The protein below binds the small molecule below.
Small molecule (SMILES): OC[C@H]1O[C@H](O)[C@@H](O)[C@@H](O)[C@@H]1O

Binding-site contacts:
Ligand atom C4 contacts residue ALA1 of chain 1.B at 4.0 Å (hydrophobic).
Ligand atom C3 contacts residue SER23 of chain 1.B at 2.9 Å.
Ligand atom C1 contacts residue SER23 of chain 1.B at 1.4 Å.
Ligand atom O5 contacts residue SER23 of chain 1.B at 2.3 Å (h-bond).
Ligand atom O4 contacts residue ALA1 of chain 1.B at 3.5 Å (h-bond).
Ligand atom C3 contacts residue ALA1 of chain 1.B at 4.3 Å (hydrophobic).
Ligand atom O2 contacts residue THR47 of chain 1.B at 4.3 Å.
Ligand atom C4 contacts residue SER23 of chain 1.B at 3.4 Å.
Ligand atom C2 contacts residue SER23 of chain 1.B at 2.4 Å.
Ligand atom C5 contacts residue SER23 of chain 1.B at 2.8 Å.
Ligand atom O3 contacts residue SER23 of chain 1.B at 4.3 Å.
Ligand atom O2 contacts residue SER23 of chain 1.B at 3.7 Å.
Ligand atom C6 contacts residue SER23 of chain 1.B at 4.2 Å.
Ligand atom C2 contacts residue GLY46 of chain 1.B at 3.6 Å.
Ligand atom O2 contacts residue ASP45 of chain 1.B at 3.9 Å.
Ligand atom C6 contacts residue ALA1 of chain 1.B at 4.5 Å (hydrophobic).
Ligand atom C5 contacts residue ALA1 of chain 1.B at 3.7 Å (hydrophobic).
Ligand atom O4 contacts residue SER23 of chain 1.B at 4.2 Å.
Ligand atom C1 contacts residue GLY46 of chain 1.B at 4.1 Å.
Ligand atom O2 contacts residue GLY46 of chain 1.B at 3.0 Å (h-bond).

Sequence of chain 1.B:
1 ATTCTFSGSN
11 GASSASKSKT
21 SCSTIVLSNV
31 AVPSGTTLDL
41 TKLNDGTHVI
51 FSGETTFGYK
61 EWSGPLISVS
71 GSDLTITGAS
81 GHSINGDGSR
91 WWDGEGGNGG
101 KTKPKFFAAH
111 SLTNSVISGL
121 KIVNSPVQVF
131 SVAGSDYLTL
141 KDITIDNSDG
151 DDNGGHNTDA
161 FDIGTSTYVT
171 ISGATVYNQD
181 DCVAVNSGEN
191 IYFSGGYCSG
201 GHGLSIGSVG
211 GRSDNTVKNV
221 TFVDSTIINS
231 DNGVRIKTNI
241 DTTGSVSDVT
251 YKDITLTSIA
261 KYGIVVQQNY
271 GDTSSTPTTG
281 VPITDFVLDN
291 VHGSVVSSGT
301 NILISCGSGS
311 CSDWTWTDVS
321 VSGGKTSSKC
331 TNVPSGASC